Binding-site contacts:
Ligand atom CBB contacts residue TYR45 of chain 1.A at 3.6 Å (hydrophobic).
Ligand atom CAN contacts residue GLY72 of chain 1.A at 3.5 Å.
Ligand atom OAG contacts residue ASP56 of chain 1.A at 3.3 Å.
Ligand atom CAR contacts residue TRP78 of chain 1.A at 3.6 Å (hydrophobic).
Ligand atom CAT contacts residue PHE65 of chain 1.A at 3.7 Å (hydrophobic).
Ligand atom OAI contacts residue TYR101 of chain 1.A at 3.7 Å.
Ligand atom CAM contacts residue VAL74 of chain 1.A at 3.8 Å (hydrophobic).
Ligand atom CAB contacts residue VAL74 of chain 1.A at 3.3 Å (hydrophobic).
Ligand atom CAN contacts residue GLN73 of chain 1.A at 3.7 Å.
Ligand atom CB contacts residue TRP78 of chain 1.A at 3.5 Å (hydrophobic).
Ligand atom CBJ contacts residue TYR45 of chain 1.A at 3.9 Å (hydrophobic).
Ligand atom CAJ contacts residue PHE65 of chain 1.A at 3.8 Å (hydrophobic).
Ligand atom CAN contacts residue VAL74 of chain 1.A at 3.5 Å (hydrophobic).
Ligand atom OBF contacts residue TYR101 of chain 1.A at 3.3 Å (h-bond).
Ligand atom OAF contacts residue PHE55 of chain 1.A at 3.9 Å.
Ligand atom CAT contacts residue TYR45 of chain 1.A at 3.6 Å (hydrophobic).
Ligand atom O contacts residue TYR101 of chain 1.A at 3.9 Å.
Ligand atom O contacts residue ILE75 of chain 1.A at 2.9 Å (h-bond).
Ligand atom CBB contacts residue ASP56 of chain 1.A at 3.7 Å.
Ligand atom CAL contacts residue GLN73 of chain 1.A at 3.2 Å.
Ligand atom CAB contacts residue GLY72 of chain 1.A at 3.2 Å.
Ligand atom CAR contacts residue PHE65 of chain 1.A at 3.7 Å (hydrophobic).
Ligand atom CAZ contacts residue TYR101 of chain 1.A at 3.4 Å (hydrophobic).
Ligand atom OAG contacts residue TYR45 of chain 1.A at 3.3 Å (h-bond).
Ligand atom CBO contacts residue ILE75 of chain 1.A at 3.9 Å (hydrophobic).
Ligand atom CAC contacts residue ALA100 of chain 1.A at 3.7 Å (hydrophobic).
Ligand atom N contacts residue TYR101 of chain 1.A at 3.7 Å.
Ligand atom CAC contacts residue TYR101 of chain 1.A at 3.6 Å (hydrophobic).
Ligand atom OBC contacts residue VAL74 of chain 1.A at 3.5 Å (h-bond).
Ligand atom OAG contacts residue PHE55 of chain 1.A at 3.6 Å.
Ligand atom CAA contacts residue PHE55 of chain 1.A at 3.7 Å (hydrophobic).
Ligand atom CBI contacts residue TYR101 of chain 1.A at 3.3 Å (hydrophobic).
Ligand atom CBA contacts residue TYR45 of chain 1.A at 3.6 Å (hydrophobic).
Ligand atom CBN contacts residue VAL74 of chain 1.A at 3.6 Å (hydrophobic).
Ligand atom OAF contacts residue TYR101 of chain 1.A at 2.6 Å (h-bond).
Ligand atom CAM contacts residue GLN73 of chain 1.A at 3.4 Å.
Ligand atom C contacts residue TYR101 of chain 1.A at 3.3 Å (hydrophobic).
Ligand atom O contacts residue VAL74 of chain 1.A at 3.3 Å.
Ligand atom CA contacts residue TYR101 of chain 1.A at 3.5 Å (hydrophobic).
Ligand atom OBD contacts residue ILE75 of chain 1.A at 3.8 Å.

The small molecule below binds the protein below.
Small molecule (SMILES): CC[C@H]1CCCC[C@]1(O)C(=O)C(=O)N1CCCC[C@H]1C(=O)O[C@H](CCc1ccc(OC)c(OC)c1)c1cccc(OCC(=O)O)c1

Sequence of chain 1.A:
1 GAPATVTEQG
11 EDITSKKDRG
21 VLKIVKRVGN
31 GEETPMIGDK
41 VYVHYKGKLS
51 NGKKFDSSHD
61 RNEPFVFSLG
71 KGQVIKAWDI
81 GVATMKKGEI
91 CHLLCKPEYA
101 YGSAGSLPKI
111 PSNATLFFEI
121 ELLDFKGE